This small molecule binds to this protein.
Small molecule (SMILES): Brc1cn[nH]c1

Binding-site contacts:
Ligand atom N1 contacts residue PHE155 of chain 2.A at 4.4 Å.
Ligand atom C3 contacts residue PHE181 of chain 2.A at 3.8 Å (hydrophobic).
Ligand atom N2 contacts residue PHE181 of chain 2.A at 3.8 Å.
Ligand atom C4 contacts residue LYS177 of chain 2.A at 3.9 Å.
Ligand atom C3 contacts residue LYS177 of chain 2.A at 3.6 Å.
Ligand atom BR4 contacts residue LYS177 of chain 2.A at 3.5 Å.
Ligand atom C4 contacts residue PHE155 of chain 2.A at 3.6 Å (hydrophobic).
Ligand atom C5 contacts residue THR156 of chain 2.A at 3.3 Å.
Ligand atom C4 contacts residue PHE181 of chain 2.A at 4.0 Å (hydrophobic).
Ligand atom C3 contacts residue GLY157 of chain 2.A at 4.1 Å.
Ligand atom C4 contacts residue THR156 of chain 2.A at 3.8 Å.
Ligand atom BR4 contacts residue LEU180 of chain 2.A at 3.7 Å.
Ligand atom BR4 contacts residue GLY157 of chain 2.A at 3.4 Å.
Ligand atom N1 contacts residue PHE181 of chain 2.A at 3.8 Å.
Ligand atom BR4 contacts residue THR156 of chain 2.A at 4.1 Å.
Ligand atom N1 contacts residue THR156 of chain 2.A at 3.9 Å.
Ligand atom BR4 contacts residue PHE181 of chain 2.A at 4.0 Å.
Ligand atom C5 contacts residue GLY157 of chain 2.A at 3.5 Å.
Ligand atom C5 contacts residue PHE181 of chain 2.A at 4.2 Å (hydrophobic).
Ligand atom BR4 contacts residue SER154 of chain 2.A at 3.4 Å.
Ligand atom C4 contacts residue GLY157 of chain 2.A at 3.5 Å.
Ligand atom BR4 contacts residue PHE155 of chain 2.A at 3.4 Å.
Ligand atom C5 contacts residue PHE155 of chain 2.A at 3.1 Å (hydrophobic).
Ligand atom N1 contacts residue GLY157 of chain 2.A at 4.4 Å.

Sequence of chain 2.A:
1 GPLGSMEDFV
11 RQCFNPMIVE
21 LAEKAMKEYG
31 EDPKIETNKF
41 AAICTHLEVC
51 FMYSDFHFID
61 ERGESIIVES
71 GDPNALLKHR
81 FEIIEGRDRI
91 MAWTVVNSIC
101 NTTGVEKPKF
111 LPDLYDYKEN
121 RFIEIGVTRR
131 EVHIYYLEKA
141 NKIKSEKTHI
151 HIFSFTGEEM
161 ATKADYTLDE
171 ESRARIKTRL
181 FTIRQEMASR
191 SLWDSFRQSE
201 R